Binding-site contacts:
Ligand atom C7 contacts residue SER346 of chain 1.C at 4.4 Å.
Ligand atom C2 contacts residue ASN350 of chain 1.C at 2.4 Å.
Ligand atom C3 contacts residue ASN350 of chain 1.C at 3.8 Å.
Ligand atom C5 contacts residue ASN350 of chain 1.C at 3.7 Å.
Ligand atom C8 contacts residue SER346 of chain 1.C at 3.8 Å.
Ligand atom O7 contacts residue ASN350 of chain 1.C at 3.8 Å.
Ligand atom C4 contacts residue ASN350 of chain 1.C at 4.2 Å.
Ligand atom O5 contacts residue ASN350 of chain 1.C at 2.4 Å (h-bond).
Ligand atom C7 contacts residue ASN350 of chain 1.C at 3.5 Å.
Ligand atom C1 contacts residue ASN350 of chain 1.C at 1.4 Å.
Ligand atom N2 contacts residue ASN350 of chain 1.C at 2.9 Å (h-bond).

This protein binds this small molecule.
Small molecule (SMILES): CC(=O)N[C@@H]1[C@@H](O)[C@H](O)[C@@H](CO)O[C@H]1O

Sequence of chain 1.C:
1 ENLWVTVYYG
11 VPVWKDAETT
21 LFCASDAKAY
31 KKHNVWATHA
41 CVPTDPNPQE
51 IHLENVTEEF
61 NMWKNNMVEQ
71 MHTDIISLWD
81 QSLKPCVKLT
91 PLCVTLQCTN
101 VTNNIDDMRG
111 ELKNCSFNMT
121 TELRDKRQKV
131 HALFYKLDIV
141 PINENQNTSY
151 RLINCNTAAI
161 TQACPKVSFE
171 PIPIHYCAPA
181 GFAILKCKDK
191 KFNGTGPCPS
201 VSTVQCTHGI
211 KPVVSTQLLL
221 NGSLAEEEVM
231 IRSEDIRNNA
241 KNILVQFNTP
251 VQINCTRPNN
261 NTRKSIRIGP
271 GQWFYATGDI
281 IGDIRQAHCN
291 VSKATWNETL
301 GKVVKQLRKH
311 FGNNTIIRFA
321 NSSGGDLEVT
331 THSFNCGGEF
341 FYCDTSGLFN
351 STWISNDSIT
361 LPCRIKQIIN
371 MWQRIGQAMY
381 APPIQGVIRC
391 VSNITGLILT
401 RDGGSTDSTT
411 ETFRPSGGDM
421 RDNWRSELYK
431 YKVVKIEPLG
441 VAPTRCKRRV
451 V